Sequence of chain 1.I:
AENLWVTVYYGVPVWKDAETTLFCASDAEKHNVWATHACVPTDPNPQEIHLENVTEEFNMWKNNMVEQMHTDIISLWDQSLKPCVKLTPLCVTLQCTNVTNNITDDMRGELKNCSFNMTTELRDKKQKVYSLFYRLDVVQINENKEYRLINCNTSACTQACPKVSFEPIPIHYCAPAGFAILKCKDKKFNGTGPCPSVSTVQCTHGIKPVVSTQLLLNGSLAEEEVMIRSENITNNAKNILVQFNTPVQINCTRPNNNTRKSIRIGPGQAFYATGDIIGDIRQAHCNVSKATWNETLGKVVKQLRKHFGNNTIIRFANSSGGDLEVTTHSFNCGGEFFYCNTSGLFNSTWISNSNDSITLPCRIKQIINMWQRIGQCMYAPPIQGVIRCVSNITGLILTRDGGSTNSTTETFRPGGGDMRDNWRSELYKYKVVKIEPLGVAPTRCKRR

The small molecule below binds the protein below.
Small molecule (SMILES): CC(=O)N[C@H]1[C@H](O[C@H]2[C@H](O)[C@@H](NC(C)=O)CO[C@@H]2CO)O[C@H](CO)[C@@H](O[C@@H]2O[C@H](CO[C@H]3O[C@H](CO)[C@@H](O)[C@H](O)[C@@H]3O)[C@@H](O)[C@H](O[C@H]3O[C@H](CO)[C@@H](O)[C@H](O)[C@@H]3O)[C@@H]2O)[C@@H]1O

Sequence of chain 1.L:
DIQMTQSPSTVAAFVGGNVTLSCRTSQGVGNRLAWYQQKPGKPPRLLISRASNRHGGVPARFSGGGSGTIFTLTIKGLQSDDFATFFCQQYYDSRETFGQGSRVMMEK

Binding-site contacts:
Ligand atom C4 contacts residue ASN118 of chain 1.I at 4.1 Å.
Ligand atom C3 contacts residue ASN118 of chain 1.I at 3.8 Å.
Ligand atom O2 contacts residue ASN53 of chain 1.L at 3.2 Å (h-bond).
Ligand atom O5 contacts residue ASN118 of chain 1.I at 2.3 Å (h-bond).
Ligand atom O7 contacts residue LEU137 of chain 1.I at 4.5 Å.
Ligand atom C3 contacts residue ASN53 of chain 1.L at 4.4 Å.
Ligand atom C1 contacts residue ASN118 of chain 1.I at 1.4 Å.
Ligand atom O7 contacts residue TYR135 of chain 1.I at 4.3 Å.
Ligand atom O3 contacts residue ASN53 of chain 1.L at 4.0 Å.
Ligand atom C2 contacts residue ASN53 of chain 1.L at 3.4 Å.
Ligand atom C7 contacts residue ASN118 of chain 1.I at 3.9 Å.
Ligand atom C5 contacts residue ASN118 of chain 1.I at 3.6 Å.
Ligand atom C5 contacts residue TYR135 of chain 1.I at 4.5 Å (hydrophobic).
Ligand atom O6 contacts residue SER120 of chain 1.I at 4.1 Å.
Ligand atom O6 contacts residue TYR135 of chain 1.I at 4.3 Å.
Ligand atom C8 contacts residue THR105 of chain 1.I at 3.5 Å.
Ligand atom O7 contacts residue ASP290 of chain 1.I at 4.4 Å.
Ligand atom O7 contacts residue ASN106 of chain 1.I at 4.3 Å.
Ligand atom C2 contacts residue ASN118 of chain 1.I at 2.4 Å.
Ligand atom N2 contacts residue TYR135 of chain 1.I at 4.3 Å.
Ligand atom C7 contacts residue VAL104 of chain 1.I at 4.2 Å (hydrophobic).
Ligand atom C8 contacts residue ASN118 of chain 1.I at 4.2 Å.
Ligand atom C1 contacts residue TYR135 of chain 1.I at 4.2 Å (hydrophobic).
Ligand atom C1 contacts residue ASN53 of chain 1.L at 4.2 Å.
Ligand atom C3 contacts residue TYR135 of chain 1.I at 4.2 Å (hydrophobic).
Ligand atom N2 contacts residue ASN118 of chain 1.I at 3.0 Å (h-bond).
Ligand atom O7 contacts residue VAL104 of chain 1.I at 3.6 Å.
Ligand atom C8 contacts residue VAL104 of chain 1.I at 4.4 Å (hydrophobic).